Sequence of chain 1.A:
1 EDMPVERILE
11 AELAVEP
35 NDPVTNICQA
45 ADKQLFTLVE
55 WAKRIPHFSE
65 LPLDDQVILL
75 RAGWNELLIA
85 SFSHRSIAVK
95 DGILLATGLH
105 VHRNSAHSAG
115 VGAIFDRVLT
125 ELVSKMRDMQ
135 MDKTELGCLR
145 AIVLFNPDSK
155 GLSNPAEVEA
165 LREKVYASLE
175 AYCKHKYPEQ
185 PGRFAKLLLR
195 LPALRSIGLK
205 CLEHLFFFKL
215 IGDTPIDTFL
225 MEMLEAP

A small-molecule ligand and the protein it binds are described below.
Small molecule (SMILES): CC(=C/C/C=C(\C)CC(=O)O)/C=C1\CC[C@H](C)c2ccccc21

Binding-site contacts:
Ligand atom O1 contacts residue PHE86 of chain 1.A at 3.6 Å.
Ligand atom C12 contacts residue PHE86 of chain 1.A at 3.8 Å (hydrophobic).
Ligand atom C4 contacts residue ILE41 of chain 1.A at 4.0 Å (hydrophobic).
Ligand atom C2 contacts residue PHE212 of chain 1.A at 3.7 Å (hydrophobic).
Ligand atom C8 contacts residue CYS205 of chain 1.A at 4.0 Å (hydrophobic).
Ligand atom C20 contacts residue ILE41 of chain 1.A at 3.5 Å (hydrophobic).
Ligand atom C12 contacts residue ALA45 of chain 1.A at 3.6 Å (hydrophobic).
Ligand atom C20 contacts residue LEU99 of chain 1.A at 3.9 Å (hydrophobic).
Ligand atom C2' contacts residue PHE86 of chain 1.A at 3.6 Å (hydrophobic).
Ligand atom O2 contacts residue ALA44 of chain 1.A at 3.0 Å.
Ligand atom C6 contacts residue CYS205 of chain 1.A at 3.8 Å (hydrophobic).
Ligand atom C4' contacts residue PHE119 of chain 1.A at 3.5 Å (hydrophobic).
Ligand atom C15 contacts residue ALA100 of chain 1.A at 4.0 Å (hydrophobic).
Ligand atom C19 contacts residue TRP78 of chain 1.A at 3.7 Å (hydrophobic).
Ligand atom C6 contacts residue ILE41 of chain 1.A at 3.8 Å (hydrophobic).
Ligand atom C19 contacts residue LEU209 of chain 1.A at 3.6 Å (hydrophobic).
Ligand atom O2 contacts residue ALA100 of chain 1.A at 3.3 Å (h-bond).
Ligand atom C13 contacts residue ALA45 of chain 1.A at 4.0 Å (hydrophobic).
Ligand atom C14 contacts residue PHE86 of chain 1.A at 3.6 Å (hydrophobic).
Ligand atom C15 contacts residue PHE86 of chain 1.A at 4.0 Å (hydrophobic).
Ligand atom C15 contacts residue ARG89 of chain 1.A at 4.0 Å.
Ligand atom C7 contacts residue ILE41 of chain 1.A at 3.9 Å (hydrophobic).
Ligand atom O2 contacts residue LEU99 of chain 1.A at 3.8 Å.
Ligand atom C15 contacts residue GLN48 of chain 1.A at 3.8 Å.
Ligand atom C1' contacts residue PHE86 of chain 1.A at 3.3 Å (hydrophobic).
Ligand atom C2' contacts residue CYS205 of chain 1.A at 3.8 Å (hydrophobic).
Ligand atom C11 contacts residue ALA45 of chain 1.A at 3.8 Å (hydrophobic).
Ligand atom O1 contacts residue ALA100 of chain 1.A at 3.8 Å.
Ligand atom O1 contacts residue GLN48 of chain 1.A at 3.5 Å.
Ligand atom O1 contacts residue ARG89 of chain 1.A at 3.1 Å (salt-bridge).
Ligand atom C2 contacts residue HIS208 of chain 1.A at 3.8 Å.
Ligand atom C19 contacts residue CYS205 of chain 1.A at 3.9 Å (hydrophobic).
Ligand atom C19 contacts residue ASN79 of chain 1.A at 4.0 Å.
Ligand atom C20 contacts residue ALA44 of chain 1.A at 3.7 Å (hydrophobic).
Ligand atom C11 contacts residue ILE41 of chain 1.A at 4.0 Å (hydrophobic).
Ligand atom C1' contacts residue CYS205 of chain 1.A at 3.6 Å (hydrophobic).
Ligand atom C11 contacts residue PHE86 of chain 1.A at 3.9 Å (hydrophobic).
Ligand atom C13 contacts residue PHE86 of chain 1.A at 3.6 Å (hydrophobic).
Ligand atom C7 contacts residue CYS205 of chain 1.A at 3.6 Å (hydrophobic).
Ligand atom C3 contacts residue VAL115 of chain 1.A at 3.8 Å (hydrophobic).